Sequence of chain 31.K:
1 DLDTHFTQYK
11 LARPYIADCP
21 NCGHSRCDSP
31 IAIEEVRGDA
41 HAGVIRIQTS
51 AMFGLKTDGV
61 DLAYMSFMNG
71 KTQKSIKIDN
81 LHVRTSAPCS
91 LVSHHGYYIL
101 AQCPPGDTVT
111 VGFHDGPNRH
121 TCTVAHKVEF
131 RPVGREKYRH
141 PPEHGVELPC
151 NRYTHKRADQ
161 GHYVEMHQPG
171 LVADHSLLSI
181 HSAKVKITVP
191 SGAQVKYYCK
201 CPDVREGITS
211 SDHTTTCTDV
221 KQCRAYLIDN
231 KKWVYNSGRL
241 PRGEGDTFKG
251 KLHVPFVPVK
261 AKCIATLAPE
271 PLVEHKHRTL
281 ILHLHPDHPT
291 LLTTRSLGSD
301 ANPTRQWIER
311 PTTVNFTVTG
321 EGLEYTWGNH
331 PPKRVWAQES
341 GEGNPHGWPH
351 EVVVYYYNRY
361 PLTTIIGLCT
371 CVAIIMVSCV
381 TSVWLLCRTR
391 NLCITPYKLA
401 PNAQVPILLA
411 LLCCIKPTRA

Binding-site contacts:
Ligand atom C6 contacts residue THR313 of chain 31.K at 4.5 Å.
Ligand atom O7 contacts residue ASN315 of chain 31.K at 4.2 Å.
Ligand atom C5 contacts residue ASN315 of chain 31.K at 3.7 Å.
Ligand atom O5 contacts residue THR313 of chain 31.K at 4.3 Å.
Ligand atom N2 contacts residue ASN315 of chain 31.K at 2.8 Å (h-bond).
Ligand atom C8 contacts residue ASN315 of chain 31.K at 3.5 Å.
Ligand atom O5 contacts residue ASN315 of chain 31.K at 2.4 Å (h-bond).
Ligand atom C8 contacts residue ILE281 of chain 31.K at 4.5 Å (hydrophobic).
Ligand atom O5 contacts residue VAL314 of chain 31.K at 3.8 Å.
Ligand atom C3 contacts residue ASN315 of chain 31.K at 3.8 Å.
Ligand atom C4 contacts residue ASN315 of chain 31.K at 4.3 Å.
Ligand atom C1 contacts residue ASN315 of chain 31.K at 1.4 Å.
Ligand atom C2 contacts residue ASN315 of chain 31.K at 2.5 Å.
Ligand atom C7 contacts residue ASN315 of chain 31.K at 3.3 Å.
Ligand atom C1 contacts residue VAL314 of chain 31.K at 4.4 Å (hydrophobic).
Ligand atom C6 contacts residue ASN315 of chain 31.K at 4.5 Å.

This small molecule binds to this protein.
Small molecule (SMILES): CC(=O)N[C@@H]1[C@@H](O)[C@H](O)[C@@H](CO)O[C@H]1O